This protein binds this small molecule.
Small molecule (SMILES): COc1ccc2c(c1)cc(C(=O)NS(=O)(=O)Cc1ccc(C(F)(F)F)cc1)n2CC(=O)O

Binding-site contacts:
Ligand atom CAJ contacts residue PRO38 of chain 1.A at 3.4 Å (hydrophobic).
Ligand atom CAL contacts residue THR39 of chain 1.A at 3.7 Å.
Ligand atom CAK contacts residue GLN164 of chain 1.A at 3.7 Å.
Ligand atom CAN contacts residue GLY46 of chain 1.A at 3.8 Å.
Ligand atom OAC contacts residue HIS47 of chain 1.A at 2.8 Å (h-bond).
Ligand atom N contacts residue HIS44 of chain 1.A at 3.2 Å (h-bond).
Ligand atom CAQ contacts residue HIS47 of chain 1.A at 3.7 Å.
Ligand atom FAI contacts residue VAL143 of chain 1.A at 3.8 Å.
Ligand atom CAO contacts residue HIS44 of chain 1.A at 3.5 Å.
Ligand atom OAU contacts residue VAL187 of chain 1.A at 3.0 Å (h-bond).
Ligand atom OAU contacts residue GLY46 of chain 1.A at 3.4 Å.
Ligand atom CBC contacts residue HIS44 of chain 1.A at 3.2 Å.
Ligand atom C contacts residue LYS160 of chain 1.A at 3.8 Å.
Ligand atom CAA contacts residue GLY46 of chain 1.A at 3.5 Å.
Ligand atom OAE contacts residue MET40 of chain 1.A at 3.6 Å.
Ligand atom FAI contacts residue VAL142 of chain 1.A at 3.5 Å.
Ligand atom CAA contacts residue VAL187 of chain 1.A at 3.8 Å (hydrophobic).
Ligand atom CAW contacts residue HIS47 of chain 1.A at 3.1 Å.
Ligand atom O contacts residue LYS160 of chain 1.A at 3.1 Å (salt-bridge).
Ligand atom OAD contacts residue GLN164 of chain 1.A at 3.3 Å (h-bond).
Ligand atom CAA contacts residue PRO185 of chain 1.A at 3.3 Å (hydrophobic).
Ligand atom CA contacts residue MET195 of chain 1.A at 3.8 Å (hydrophobic).
Ligand atom OXT contacts residue ASP161 of chain 1.A at 2.1 Å (salt-bridge).
Ligand atom CAL contacts residue PRO38 of chain 1.A at 3.8 Å (hydrophobic).
Ligand atom CAN contacts residue MET195 of chain 1.A at 3.8 Å (hydrophobic).
Ligand atom FAG contacts residue MET40 of chain 1.A at 3.3 Å.
Ligand atom C contacts residue ASP161 of chain 1.A at 2.9 Å.
Ligand atom CBB contacts residue HIS44 of chain 1.A at 3.7 Å.
Ligand atom CAP contacts residue GLY46 of chain 1.A at 3.4 Å.
Ligand atom CBA contacts residue HIS47 of chain 1.A at 3.5 Å.
Ligand atom CAJ contacts residue THR39 of chain 1.A at 3.6 Å.
Ligand atom CAS contacts residue PRO38 of chain 1.A at 3.5 Å (hydrophobic).
Ligand atom CAY contacts residue GLY46 of chain 1.A at 3.3 Å.
Ligand atom CBA contacts residue HIS44 of chain 1.A at 3.8 Å.
Ligand atom FAH contacts residue VAL142 of chain 1.A at 3.7 Å.
Ligand atom CAO contacts residue MET195 of chain 1.A at 3.2 Å (hydrophobic).
Ligand atom FAH contacts residue PHE67 of chain 1.A at 3.2 Å.
Ligand atom O contacts residue ASP161 of chain 1.A at 3.0 Å (salt-bridge).
Ligand atom OAU contacts residue THR186 of chain 1.A at 3.8 Å.
Ligand atom CA contacts residue HIS44 of chain 1.A at 3.6 Å.

Sequence of chain 1.A:
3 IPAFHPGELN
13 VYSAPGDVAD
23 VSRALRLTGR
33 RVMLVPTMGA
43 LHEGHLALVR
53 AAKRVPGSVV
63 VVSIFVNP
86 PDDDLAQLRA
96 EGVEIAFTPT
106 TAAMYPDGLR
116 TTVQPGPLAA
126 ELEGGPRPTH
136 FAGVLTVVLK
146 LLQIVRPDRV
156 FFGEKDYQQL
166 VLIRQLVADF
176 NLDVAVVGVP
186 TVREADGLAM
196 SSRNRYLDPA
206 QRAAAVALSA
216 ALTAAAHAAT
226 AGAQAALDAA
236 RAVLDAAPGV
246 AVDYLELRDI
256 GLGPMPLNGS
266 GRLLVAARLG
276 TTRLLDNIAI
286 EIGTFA